Sequence of chain 1.A:
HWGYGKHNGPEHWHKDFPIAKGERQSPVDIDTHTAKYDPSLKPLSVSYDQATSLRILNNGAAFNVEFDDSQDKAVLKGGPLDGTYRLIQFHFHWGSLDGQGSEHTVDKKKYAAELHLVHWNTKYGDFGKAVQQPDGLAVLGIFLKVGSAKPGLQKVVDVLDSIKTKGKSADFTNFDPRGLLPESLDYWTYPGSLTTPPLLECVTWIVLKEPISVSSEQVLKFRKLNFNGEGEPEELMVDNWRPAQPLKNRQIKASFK

The small molecule below binds the protein below.
Small molecule (SMILES): Cc1c[nH]cn1

Binding-site contacts:
Ligand atom ND1 contacts residue LEU57 of chain 1.A at 4.5 Å.
Ligand atom CG contacts residue LEU57 of chain 1.A at 3.7 Å (hydrophobic).
Ligand atom ND1 contacts residue ASP71 of chain 1.A at 3.6 Å (salt-bridge).
Ligand atom CE1 contacts residue ASP71 of chain 1.A at 3.2 Å.
Ligand atom ND1 contacts residue THR55 of chain 1.A at 4.3 Å.
Ligand atom C4 contacts residue LEU57 of chain 1.A at 3.7 Å (hydrophobic).
Ligand atom NE2 contacts residue ASP71 of chain 1.A at 4.2 Å.
Ligand atom NE2 contacts residue LEU57 of chain 1.A at 4.4 Å.
Ligand atom ND1 contacts residue LYS76 of chain 1.A at 4.3 Å.
Ligand atom CD2 contacts residue LEU57 of chain 1.A at 3.7 Å (hydrophobic).
Ligand atom C4 contacts residue THR55 of chain 1.A at 4.3 Å.